The small molecule below binds the protein below.
Small molecule (SMILES): CCCCCCc1ccc(Oc2ccc(Oc3cccc(O)n3)cc2)c(O)c1

Sequence of chain 2.F:
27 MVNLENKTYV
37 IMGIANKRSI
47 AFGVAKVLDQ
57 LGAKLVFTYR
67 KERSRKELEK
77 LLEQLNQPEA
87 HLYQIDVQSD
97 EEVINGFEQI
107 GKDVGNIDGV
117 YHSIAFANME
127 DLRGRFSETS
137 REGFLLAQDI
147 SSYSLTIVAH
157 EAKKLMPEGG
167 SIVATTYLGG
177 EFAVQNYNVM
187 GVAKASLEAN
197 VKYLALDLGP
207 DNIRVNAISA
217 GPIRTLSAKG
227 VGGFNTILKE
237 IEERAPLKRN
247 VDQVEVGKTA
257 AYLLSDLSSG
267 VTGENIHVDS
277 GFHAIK

Binding-site contacts:
Ligand atom NAS contacts residue ALA123 of chain 2.F at 2.6 Å (h-bond).
Ligand atom CAO contacts residue ILE233 of chain 2.F at 3.8 Å (hydrophobic).
Ligand atom OAU contacts residue NAP1 of chain 2.S at 3.1 Å (h-bond).
Ligand atom CBB contacts residue ALA123 of chain 2.F at 3.6 Å (hydrophobic).
Ligand atom OAT contacts residue LEU128 of chain 2.F at 3.7 Å.
Ligand atom OAT contacts residue ALA123 of chain 2.F at 3.2 Å (h-bond).
Ligand atom CAM contacts residue TYR183 of chain 2.F at 3.3 Å (hydrophobic).
Ligand atom CAK contacts residue ALA224 of chain 2.F at 3.8 Å (hydrophobic).
Ligand atom OAC contacts residue TYR183 of chain 2.F at 2.5 Å (h-bond).
Ligand atom CAP contacts residue TYR173 of chain 2.F at 3.2 Å (hydrophobic).
Ligand atom CBB contacts residue PHE122 of chain 2.F at 3.8 Å (hydrophobic).
Ligand atom CAO contacts residue TYR173 of chain 2.F at 3.5 Å (hydrophobic).
Ligand atom CAX contacts residue MET186 of chain 2.F at 3.8 Å (hydrophobic).
Ligand atom CAM contacts residue NAP1 of chain 2.S at 3.5 Å.
Ligand atom CAY contacts residue SER223 of chain 2.F at 3.6 Å.
Ligand atom CAK contacts residue NAP1 of chain 2.S at 3.5 Å.
Ligand atom OAC contacts residue NAP1 of chain 2.S at 2.5 Å (h-bond).
Ligand atom CAF contacts residue NAP1 of chain 2.S at 2.7 Å.
Ligand atom CAV contacts residue NAP1 of chain 2.S at 2.9 Å.
Ligand atom CAH contacts residue ALA121 of chain 2.F at 3.6 Å (hydrophobic).
Ligand atom CAJ contacts residue SER223 of chain 2.F at 3.2 Å.
Ligand atom CAL contacts residue MET125 of chain 2.F at 3.2 Å (hydrophobic).
Ligand atom CAW contacts residue TYR183 of chain 2.F at 3.4 Å (hydrophobic).
Ligand atom CBA contacts residue NAP1 of chain 2.S at 3.4 Å.
Ligand atom OAB contacts residue PHE122 of chain 2.F at 3.7 Å.
Ligand atom OAC contacts residue LYS190 of chain 2.F at 3.7 Å.
Ligand atom CAJ contacts residue ALA121 of chain 2.F at 3.8 Å (hydrophobic).
Ligand atom CAA contacts residue VAL227 of chain 2.F at 3.7 Å (hydrophobic).
Ligand atom NAS contacts residue PHE122 of chain 2.F at 3.6 Å.
Ligand atom CAE contacts residue SER223 of chain 2.F at 3.5 Å.
Ligand atom CAH contacts residue SER223 of chain 2.F at 3.7 Å.
Ligand atom OAB contacts residue MET125 of chain 2.F at 3.3 Å.
Ligand atom CBB contacts residue MET125 of chain 2.F at 3.5 Å (hydrophobic).
Ligand atom OAB contacts residue ALA123 of chain 2.F at 3.6 Å.
Ligand atom CAR contacts residue NAP1 of chain 2.S at 2.9 Å.
Ligand atom CAN contacts residue VAL227 of chain 2.F at 3.5 Å (hydrophobic).
Ligand atom CAZ contacts residue ALA123 of chain 2.F at 3.4 Å (hydrophobic).
Ligand atom CAI contacts residue VAL227 of chain 2.F at 3.8 Å (hydrophobic).
Ligand atom CAA contacts residue GLN181 of chain 2.F at 3.2 Å.
Ligand atom CAW contacts residue NAP1 of chain 2.S at 3.4 Å.